A protein and the small-molecule ligand that binds it are described below.
Small molecule (SMILES): C[N+](C)(C)CCCC(=O)O

Binding-site contacts:
Ligand atom C2 contacts residue PHE19 of chain 2.A at 4.2 Å (hydrophobic).
Ligand atom C5 contacts residue MN1 of chain 2.G at 3.2 Å.
Ligand atom C6 contacts residue GLN59 of chain 2.A at 3.8 Å.
Ligand atom O7 contacts residue LEU61 of chain 2.A at 4.2 Å.
Ligand atom C8 contacts residue ALA108 of chain 2.A at 4.3 Å (hydrophobic).
Ligand atom C3 contacts residue GLN59 of chain 2.A at 4.5 Å.
Ligand atom C9 contacts residue ILE25 of chain 2.A at 3.9 Å (hydrophobic).
Ligand atom O7 contacts residue GLN59 of chain 2.A at 4.1 Å.
Ligand atom C5 contacts residue HIS106 of chain 2.A at 4.0 Å.
Ligand atom C10 contacts residue TRP120 of chain 2.A at 4.3 Å (hydrophobic).
Ligand atom C6 contacts residue HIS106 of chain 2.A at 4.0 Å.
Ligand atom C5 contacts residue THR50 of chain 2.A at 4.4 Å.
Ligand atom O4 contacts residue MN1 of chain 2.G at 2.2 Å.
Ligand atom C6 contacts residue VAL42 of chain 2.A at 4.2 Å (hydrophobic).
Ligand atom C2 contacts residue VAL42 of chain 2.A at 4.2 Å (hydrophobic).
Ligand atom O7 contacts residue THR50 of chain 2.A at 3.8 Å.
Ligand atom O7 contacts residue HIS53 of chain 2.A at 4.3 Å.
Ligand atom C5 contacts residue ALA108 of chain 2.A at 4.3 Å (hydrophobic).
Ligand atom C3 contacts residue TRP120 of chain 2.A at 4.3 Å (hydrophobic).
Ligand atom C8 contacts residue GLN110 of chain 2.A at 3.8 Å.
Ligand atom O4 contacts residue HIS53 of chain 2.A at 3.0 Å (h-bond).
Ligand atom C8 contacts residue ALA40 of chain 2.A at 4.4 Å (hydrophobic).
Ligand atom O7 contacts residue HIS106 of chain 2.A at 3.2 Å (h-bond).
Ligand atom O7 contacts residue MN1 of chain 2.G at 3.5 Å.
Ligand atom O4 contacts residue HIS55 of chain 2.A at 3.3 Å (h-bond).
Ligand atom O4 contacts residue GLN59 of chain 2.A at 2.7 Å (h-bond).
Ligand atom C6 contacts residue ALA108 of chain 2.A at 3.8 Å (hydrophobic).
Ligand atom C5 contacts residue GLN59 of chain 2.A at 3.3 Å.
Ligand atom C5 contacts residue HIS53 of chain 2.A at 3.9 Å.

Sequence of chain 2.A:
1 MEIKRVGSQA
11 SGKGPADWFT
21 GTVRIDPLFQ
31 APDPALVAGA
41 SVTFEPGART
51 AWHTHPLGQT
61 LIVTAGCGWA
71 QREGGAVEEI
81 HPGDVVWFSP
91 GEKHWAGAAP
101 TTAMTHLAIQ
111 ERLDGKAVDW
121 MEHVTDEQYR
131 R